Binding-site contacts:
Ligand atom C24 contacts residue PHE1 of chain 1.W at 3.9 Å (hydrophobic).
Ligand atom C16 contacts residue LEU160 of chain 1.P at 4.5 Å (hydrophobic).
Ligand atom C6 contacts residue GLN161 of chain 1.P at 3.8 Å.
Ligand atom O26 contacts residue PHE1 of chain 1.W at 3.3 Å (h-bond).
Ligand atom C19 contacts residue PHE164 of chain 1.P at 3.4 Å (hydrophobic).
Ligand atom C7 contacts residue GLN161 of chain 1.P at 4.0 Å.
Ligand atom C18 contacts residue LEU160 of chain 1.P at 3.8 Å (hydrophobic).
Ligand atom C6 contacts residue LEU160 of chain 1.P at 4.4 Å (hydrophobic).
Ligand atom O26 contacts residue ARG156 of chain 1.P at 3.8 Å.
Ligand atom C18 contacts residue LEU223 of chain 1.P at 3.5 Å (hydrophobic).
Ligand atom C23 contacts residue ARG156 of chain 1.P at 3.2 Å.
Ligand atom C24 contacts residue ARG156 of chain 1.P at 3.3 Å.
Ligand atom C16 contacts residue LYS157 of chain 1.P at 4.0 Å.
Ligand atom C5 contacts residue PHE164 of chain 1.P at 4.0 Å (hydrophobic).
Ligand atom C15 contacts residue LYS157 of chain 1.P at 3.9 Å.
Ligand atom O25 contacts residue PHE1 of chain 1.W at 3.2 Å (h-bond).
Ligand atom C19 contacts residue PHE219 of chain 1.P at 4.0 Å (hydrophobic).
Ligand atom O25 contacts residue ARG156 of chain 1.P at 3.0 Å (salt-bridge).
Ligand atom C15 contacts residue LEU160 of chain 1.P at 4.2 Å (hydrophobic).
Ligand atom O7 contacts residue GLN161 of chain 1.P at 3.8 Å.
Ligand atom C14 contacts residue LEU160 of chain 1.P at 4.1 Å (hydrophobic).
Ligand atom C6 contacts residue PHE164 of chain 1.P at 4.1 Å (hydrophobic).

Sequence of chain 1.W:
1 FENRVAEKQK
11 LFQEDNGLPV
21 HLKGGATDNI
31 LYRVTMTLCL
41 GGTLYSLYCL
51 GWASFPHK

Sequence of chain 1.P:
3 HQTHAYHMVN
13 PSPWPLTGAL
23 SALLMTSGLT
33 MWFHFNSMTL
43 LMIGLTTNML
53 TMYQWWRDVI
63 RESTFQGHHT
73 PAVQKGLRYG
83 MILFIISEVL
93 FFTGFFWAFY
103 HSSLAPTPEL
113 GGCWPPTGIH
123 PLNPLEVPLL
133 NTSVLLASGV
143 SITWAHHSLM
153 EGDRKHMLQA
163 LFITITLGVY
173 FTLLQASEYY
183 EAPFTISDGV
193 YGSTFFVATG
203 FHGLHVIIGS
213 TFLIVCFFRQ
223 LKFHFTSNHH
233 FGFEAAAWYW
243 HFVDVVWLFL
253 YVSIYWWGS

A protein and the small-molecule ligand that binds it are described below.
Small molecule (SMILES): C[C@H](CCC(=O)O)[C@H]1CC[C@H]2[C@@H]3[C@H](O)C[C@@H]4C[C@H](O)CC[C@]4(C)[C@H]3C[C@H](O)[C@]12C